Sequence of chain 1.D:
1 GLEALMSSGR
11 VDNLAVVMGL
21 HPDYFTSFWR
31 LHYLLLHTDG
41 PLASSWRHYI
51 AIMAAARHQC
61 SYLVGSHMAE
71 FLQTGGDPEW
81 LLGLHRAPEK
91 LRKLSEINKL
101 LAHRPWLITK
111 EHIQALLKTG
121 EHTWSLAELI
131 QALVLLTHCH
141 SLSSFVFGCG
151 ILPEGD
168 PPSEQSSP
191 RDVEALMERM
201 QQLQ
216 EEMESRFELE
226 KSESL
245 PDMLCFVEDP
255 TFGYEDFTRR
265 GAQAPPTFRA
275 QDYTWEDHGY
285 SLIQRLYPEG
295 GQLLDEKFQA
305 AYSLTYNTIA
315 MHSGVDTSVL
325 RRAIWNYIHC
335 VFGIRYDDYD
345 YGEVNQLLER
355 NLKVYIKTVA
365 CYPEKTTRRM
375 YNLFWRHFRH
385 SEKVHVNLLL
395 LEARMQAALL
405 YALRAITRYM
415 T

Binding-site contacts:
Ligand atom C7 contacts residue HIS389 of chain 1.D at 4.0 Å.
Ligand atom F1 contacts residue GLU386 of chain 1.D at 3.8 Å.
Ligand atom F2 contacts residue VAL390 of chain 1.D at 4.0 Å.
Ligand atom O2 contacts residue THR309 of chain 1.D at 2.8 Å (h-bond).
Ligand atom C2 contacts residue THR321 of chain 1.D at 3.8 Å.
Ligand atom C6 contacts residue PHE382 of chain 1.D at 4.1 Å (hydrophobic).
Ligand atom C2 contacts residue THR309 of chain 1.D at 3.5 Å.
Ligand atom O2 contacts residue TYR310 of chain 1.D at 4.0 Å.
Ligand atom C5 contacts residue LEU324 of chain 1.D at 4.0 Å (hydrophobic).
Ligand atom N1 contacts residue THR312 of chain 1.D at 3.4 Å (h-bond).
Ligand atom C1 contacts residue GLU386 of chain 1.D at 3.4 Å.
Ligand atom O2 contacts residue HIS389 of chain 1.D at 4.3 Å.
Ligand atom C3 contacts residue HIS389 of chain 1.D at 3.4 Å.
Ligand atom N1 contacts residue HIS389 of chain 1.D at 4.0 Å.
Ligand atom F2 contacts residue LEU393 of chain 1.D at 4.2 Å.
Ligand atom O2 contacts residue THR312 of chain 1.D at 3.9 Å.
Ligand atom F2 contacts residue TRP379 of chain 1.D at 3.6 Å.
Ligand atom F2 contacts residue ARG325 of chain 1.D at 3.8 Å.
Ligand atom C2 contacts residue TYR310 of chain 1.D at 3.8 Å (hydrophobic).
Ligand atom O1 contacts residue TYR310 of chain 1.D at 3.0 Å (h-bond).
Ligand atom N1 contacts residue GLU386 of chain 1.D at 2.9 Å (salt-bridge).
Ligand atom C7 contacts residue ARG325 of chain 1.D at 3.7 Å.
Ligand atom O1 contacts residue THR312 of chain 1.D at 3.0 Å (h-bond).
Ligand atom O2 contacts residue ARG325 of chain 1.D at 3.5 Å (salt-bridge).
Ligand atom F1 contacts residue VAL390 of chain 1.D at 3.7 Å.
Ligand atom O1 contacts residue ASN311 of chain 1.D at 3.4 Å (h-bond).
Ligand atom C6 contacts residue TRP379 of chain 1.D at 3.6 Å (hydrophobic).
Ligand atom C5 contacts residue ILE313 of chain 1.D at 4.1 Å (hydrophobic).
Ligand atom O1 contacts residue THR309 of chain 1.D at 3.3 Å (h-bond).
Ligand atom C3 contacts residue GLU386 of chain 1.D at 4.1 Å.
Ligand atom C5 contacts residue THR321 of chain 1.D at 3.6 Å.
Ligand atom C5 contacts residue ARG325 of chain 1.D at 3.6 Å.
Ligand atom C4 contacts residue ARG325 of chain 1.D at 4.2 Å.
Ligand atom F1 contacts residue HIS389 of chain 1.D at 3.3 Å.
Ligand atom C2 contacts residue THR312 of chain 1.D at 3.1 Å.
Ligand atom C1 contacts residue THR312 of chain 1.D at 3.0 Å.
Ligand atom O2 contacts residue THR321 of chain 1.D at 2.6 Å (h-bond).
Ligand atom C1 contacts residue HIS389 of chain 1.D at 4.2 Å.
Ligand atom C6 contacts residue GLU386 of chain 1.D at 3.4 Å.
Ligand atom F2 contacts residue ILE328 of chain 1.D at 3.4 Å.

This small molecule binds to this protein.
Small molecule (SMILES): CC(C)(C[C@H](N)C(=O)O)C(F)F